The protein below binds the small molecule below.
Small molecule (SMILES): Nc1ncnc2c1ncn2[C@@H]1O[C@H](C[S@+](CC[C@H]([NH3+])C(=O)[O-])CC(=O)[O-])[C@@H](O)[C@H]1O

Sequence of chain 1.B:
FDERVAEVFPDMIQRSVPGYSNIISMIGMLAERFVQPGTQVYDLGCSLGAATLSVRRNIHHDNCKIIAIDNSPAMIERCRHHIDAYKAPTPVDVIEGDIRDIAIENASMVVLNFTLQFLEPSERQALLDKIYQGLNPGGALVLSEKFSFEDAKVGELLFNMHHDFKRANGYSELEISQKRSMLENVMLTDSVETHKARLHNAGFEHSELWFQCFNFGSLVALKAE

Binding-site contacts:
Ligand atom CB contacts residue SER48 of chain 1.B at 3.2 Å.
Ligand atom OZ2 contacts residue PHE10 of chain 1.B at 3.5 Å.
Ligand atom O2' contacts residue ASP71 of chain 1.B at 2.4 Å (salt-bridge).
Ligand atom SD contacts residue SER48 of chain 1.B at 3.0 Å (h-bond).
Ligand atom C2' contacts residue ASP71 of chain 1.B at 3.3 Å.
Ligand atom C contacts residue TYR21 of chain 1.B at 3.4 Å (hydrophobic).
Ligand atom CA contacts residue SER48 of chain 1.B at 3.5 Å.
Ligand atom C5 contacts residue ASN72 of chain 1.B at 3.3 Å.
Ligand atom N6 contacts residue ARG101 of chain 1.B at 3.5 Å (salt-bridge).
Ligand atom C2 contacts residue GLY98 of chain 1.B at 3.4 Å.
Ligand atom N contacts residue ASN114 of chain 1.B at 2.9 Å (h-bond).
Ligand atom N9 contacts residue ASN72 of chain 1.B at 3.4 Å (h-bond).
Ligand atom O3' contacts residue SER48 of chain 1.B at 2.9 Å (h-bond).
Ligand atom OZ2 contacts residue ARG181 of chain 1.B at 3.3 Å (salt-bridge).
Ligand atom O contacts residue ALA51 of chain 1.B at 3.5 Å.
Ligand atom N3 contacts residue ASN72 of chain 1.B at 3.1 Å (h-bond).
Ligand atom C2 contacts residue ILE100 of chain 1.B at 3.6 Å (hydrophobic).
Ligand atom O3' contacts residue ASP71 of chain 1.B at 2.7 Å (salt-bridge).
Ligand atom OZ1 contacts residue ARG181 of chain 1.B at 2.7 Å (salt-bridge).
Ligand atom O contacts residue TYR21 of chain 1.B at 2.5 Å (h-bond).
Ligand atom N6 contacts residue ASP99 of chain 1.B at 3.1 Å (salt-bridge).
Ligand atom C4' contacts residue SER48 of chain 1.B at 3.6 Å.
Ligand atom O2' contacts residue SER73 of chain 1.B at 3.4 Å.
Ligand atom C1' contacts residue ASP71 of chain 1.B at 3.4 Å.
Ligand atom CE contacts residue PHE115 of chain 1.B at 3.1 Å (hydrophobic).
Ligand atom C3' contacts residue ASP71 of chain 1.B at 3.5 Å.
Ligand atom CG contacts residue SER48 of chain 1.B at 3.0 Å.
Ligand atom N1 contacts residue ILE100 of chain 1.B at 3.2 Å (h-bond).
Ligand atom C2 contacts residue ASN72 of chain 1.B at 3.3 Å.
Ligand atom CB contacts residue ASN114 of chain 1.B at 3.3 Å.
Ligand atom C6 contacts residue ASN72 of chain 1.B at 3.5 Å.
Ligand atom C4 contacts residue ASN72 of chain 1.B at 3.0 Å.
Ligand atom CG contacts residue ASN114 of chain 1.B at 3.5 Å.
Ligand atom C8 contacts residue PHE119 of chain 1.B at 3.6 Å (hydrophobic).
Ligand atom CZ contacts residue ARG181 of chain 1.B at 3.5 Å.
Ligand atom N3 contacts residue ASP71 of chain 1.B at 3.5 Å.
Ligand atom N contacts residue GLY46 of chain 1.B at 2.9 Å (h-bond).
Ligand atom C5' contacts residue PHE115 of chain 1.B at 3.5 Å (hydrophobic).
Ligand atom OXT contacts residue ASN114 of chain 1.B at 2.9 Å (h-bond).
Ligand atom CG contacts residue GLY46 of chain 1.B at 3.4 Å.